Binding-site contacts:
Ligand atom O5P contacts residue ARG81 of chain 1.A at 2.8 Å (salt-bridge).
Ligand atom C5 contacts residue TYR107 of chain 1.A at 4.0 Å (hydrophobic).
Ligand atom O2 contacts residue TYR109 of chain 1.A at 4.0 Å.
Ligand atom C2' contacts residue TYR107 of chain 1.A at 3.9 Å (hydrophobic).
Ligand atom C5M contacts residue ARG35 of chain 1.A at 3.8 Å.
Ligand atom C4' contacts residue ARG81 of chain 1.A at 3.9 Å.
Ligand atom P2 contacts residue ARG81 of chain 1.A at 3.9 Å.
Ligand atom O5P contacts residue ARG35 of chain 1.A at 2.9 Å (salt-bridge).
Ligand atom C6 contacts residue ARG81 of chain 1.A at 4.1 Å.
Ligand atom C5M contacts residue TYR107 of chain 1.A at 3.7 Å (hydrophobic).
Ligand atom O2P contacts residue LYS78 of chain 1.A at 4.1 Å.
Ligand atom O6P contacts residue CA1 of chain 1.B at 3.1 Å.
Ligand atom C5 contacts residue LEU83 of chain 1.A at 4.0 Å (hydrophobic).
Ligand atom O2P contacts residue TYR79 of chain 1.A at 2.5 Å (h-bond).
Ligand atom O4 contacts residue TYR109 of chain 1.A at 3.8 Å.
Ligand atom O5' contacts residue ARG35 of chain 1.A at 3.6 Å.
Ligand atom P1 contacts residue LYS78 of chain 1.A at 3.9 Å.
Ligand atom O4' contacts residue ARG81 of chain 1.A at 3.0 Å (salt-bridge).
Ligand atom C2 contacts residue TYR109 of chain 1.A at 3.9 Å (hydrophobic).
Ligand atom N3 contacts residue TYR109 of chain 1.A at 3.4 Å.
Ligand atom O4 contacts residue LEU37 of chain 1.A at 3.6 Å.
Ligand atom O1P contacts residue TYR79 of chain 1.A at 3.4 Å (h-bond).
Ligand atom C5' contacts residue TYR107 of chain 1.A at 3.5 Å (hydrophobic).
Ligand atom O6P contacts residue ARG35 of chain 1.A at 2.9 Å (salt-bridge).
Ligand atom N3 contacts residue LEU83 of chain 1.A at 3.9 Å.
Ligand atom C3' contacts residue TYR107 of chain 1.A at 3.9 Å (hydrophobic).
Ligand atom C2' contacts residue TYR109 of chain 1.A at 3.7 Å (hydrophobic).
Ligand atom O6P contacts residue ASP40 of chain 1.A at 3.4 Å (salt-bridge).
Ligand atom O1P contacts residue LYS78 of chain 1.A at 2.8 Å (salt-bridge).
Ligand atom O4 contacts residue LEU83 of chain 1.A at 3.8 Å.
Ligand atom O5' contacts residue ARG81 of chain 1.A at 3.2 Å (salt-bridge).
Ligand atom P1 contacts residue TYR79 of chain 1.A at 3.5 Å.
Ligand atom O3' contacts residue LYS78 of chain 1.A at 3.5 Å.
Ligand atom C5M contacts residue LEU36 of chain 1.A at 4.0 Å (hydrophobic).
Ligand atom P2 contacts residue ARG35 of chain 1.A at 3.5 Å.
Ligand atom C1' contacts residue ARG81 of chain 1.A at 4.0 Å.
Ligand atom O4' contacts residue TYR79 of chain 1.A at 4.1 Å.
Ligand atom C4 contacts residue LEU83 of chain 1.A at 3.8 Å (hydrophobic).
Ligand atom O2 contacts residue ASP77 of chain 1.A at 4.0 Å.
Ligand atom C4 contacts residue TYR109 of chain 1.A at 3.6 Å (hydrophobic).

Sequence of chain 1.A:
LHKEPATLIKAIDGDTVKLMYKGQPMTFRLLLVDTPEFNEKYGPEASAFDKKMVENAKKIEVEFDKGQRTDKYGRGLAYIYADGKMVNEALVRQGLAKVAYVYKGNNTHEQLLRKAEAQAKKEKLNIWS

This small molecule binds to this protein.
Small molecule (SMILES): Cc1cn([C@H]2C[C@H](OP(=O)(O)O)[C@@H](COP(=O)(O)O)O2)c(=O)[nH]c1=O